This small molecule binds to this protein.
Small molecule (SMILES): CC(=O)N[C@@H]1[C@@H](O)[C@H](O)[C@@H](CO)O[C@H]1O

Binding-site contacts:
Ligand atom O7 contacts residue ASN691 of chain 1.B at 3.6 Å (h-bond).
Ligand atom C1 contacts residue ASN691 of chain 1.B at 1.4 Å.
Ligand atom C1 contacts residue LEU896 of chain 1.B at 4.2 Å (hydrophobic).
Ligand atom O5 contacts residue GLN900 of chain 1.B at 4.4 Å.
Ligand atom O6 contacts residue LEU896 of chain 1.B at 3.6 Å.
Ligand atom O4 contacts residue LEU896 of chain 1.B at 4.1 Å.
Ligand atom C3 contacts residue ASN691 of chain 1.B at 3.8 Å.
Ligand atom C5 contacts residue GLN900 of chain 1.B at 4.2 Å.
Ligand atom C2 contacts residue GLN1045 of chain 1.B at 4.2 Å.
Ligand atom C7 contacts residue GLN1045 of chain 1.B at 4.3 Å.
Ligand atom C6 contacts residue LEU896 of chain 1.B at 4.3 Å (hydrophobic).
Ligand atom C1 contacts residue GLN1045 of chain 1.B at 3.8 Å.
Ligand atom C5 contacts residue ASN691 of chain 1.B at 3.7 Å.
Ligand atom C3 contacts residue LEU896 of chain 1.B at 4.3 Å (hydrophobic).
Ligand atom O5 contacts residue ASN691 of chain 1.B at 2.4 Å (h-bond).
Ligand atom C2 contacts residue ASN691 of chain 1.B at 2.5 Å.
Ligand atom O6 contacts residue GLN900 of chain 1.B at 3.6 Å.
Ligand atom C7 contacts residue ASN691 of chain 1.B at 3.5 Å.
Ligand atom C8 contacts residue THR690 of chain 1.B at 4.3 Å.
Ligand atom O7 contacts residue GLN1045 of chain 1.B at 3.5 Å (h-bond).
Ligand atom N2 contacts residue ASN691 of chain 1.B at 2.9 Å (h-bond).
Ligand atom C6 contacts residue GLN900 of chain 1.B at 4.2 Å.
Ligand atom C5 contacts residue LEU896 of chain 1.B at 3.8 Å (hydrophobic).
Ligand atom O5 contacts residue GLN1045 of chain 1.B at 3.4 Å (h-bond).
Ligand atom C4 contacts residue LEU896 of chain 1.B at 4.4 Å (hydrophobic).
Ligand atom C4 contacts residue ASN691 of chain 1.B at 4.2 Å.

Sequence of chain 1.B:
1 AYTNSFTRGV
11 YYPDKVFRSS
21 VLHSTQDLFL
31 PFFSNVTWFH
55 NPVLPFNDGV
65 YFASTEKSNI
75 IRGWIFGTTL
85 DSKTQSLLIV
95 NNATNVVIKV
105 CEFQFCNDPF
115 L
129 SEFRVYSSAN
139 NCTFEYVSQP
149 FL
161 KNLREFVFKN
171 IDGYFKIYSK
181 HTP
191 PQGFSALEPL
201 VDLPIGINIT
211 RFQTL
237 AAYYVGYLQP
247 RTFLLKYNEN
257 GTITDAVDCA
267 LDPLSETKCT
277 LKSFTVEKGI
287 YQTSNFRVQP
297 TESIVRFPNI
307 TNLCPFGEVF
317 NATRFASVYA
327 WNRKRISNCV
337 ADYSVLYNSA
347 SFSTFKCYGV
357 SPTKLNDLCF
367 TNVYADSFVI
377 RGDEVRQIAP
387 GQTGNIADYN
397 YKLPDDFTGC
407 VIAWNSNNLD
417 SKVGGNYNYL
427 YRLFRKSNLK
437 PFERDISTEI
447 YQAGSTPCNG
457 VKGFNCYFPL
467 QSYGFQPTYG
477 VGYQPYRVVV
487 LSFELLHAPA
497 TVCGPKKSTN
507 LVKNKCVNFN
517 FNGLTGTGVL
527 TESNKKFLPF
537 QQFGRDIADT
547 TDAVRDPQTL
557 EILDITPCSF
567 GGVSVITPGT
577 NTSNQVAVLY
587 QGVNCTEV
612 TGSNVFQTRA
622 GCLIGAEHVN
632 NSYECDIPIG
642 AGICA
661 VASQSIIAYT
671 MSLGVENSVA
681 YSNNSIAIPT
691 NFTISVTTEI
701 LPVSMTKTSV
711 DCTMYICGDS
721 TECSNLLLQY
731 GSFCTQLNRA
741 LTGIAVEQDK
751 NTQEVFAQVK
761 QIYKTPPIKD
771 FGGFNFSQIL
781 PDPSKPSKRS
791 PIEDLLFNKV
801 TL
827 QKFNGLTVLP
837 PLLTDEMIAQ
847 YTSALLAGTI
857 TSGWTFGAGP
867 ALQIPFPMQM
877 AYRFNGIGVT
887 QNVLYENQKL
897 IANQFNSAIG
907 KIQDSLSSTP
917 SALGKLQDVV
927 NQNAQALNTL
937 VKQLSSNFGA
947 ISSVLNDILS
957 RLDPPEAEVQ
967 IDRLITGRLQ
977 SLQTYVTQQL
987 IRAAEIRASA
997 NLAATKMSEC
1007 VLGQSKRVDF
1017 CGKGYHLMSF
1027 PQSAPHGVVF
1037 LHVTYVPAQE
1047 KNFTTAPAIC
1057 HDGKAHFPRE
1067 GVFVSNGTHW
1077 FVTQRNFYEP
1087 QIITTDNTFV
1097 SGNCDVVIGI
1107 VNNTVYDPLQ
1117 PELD